Sequence of chain 3.A:
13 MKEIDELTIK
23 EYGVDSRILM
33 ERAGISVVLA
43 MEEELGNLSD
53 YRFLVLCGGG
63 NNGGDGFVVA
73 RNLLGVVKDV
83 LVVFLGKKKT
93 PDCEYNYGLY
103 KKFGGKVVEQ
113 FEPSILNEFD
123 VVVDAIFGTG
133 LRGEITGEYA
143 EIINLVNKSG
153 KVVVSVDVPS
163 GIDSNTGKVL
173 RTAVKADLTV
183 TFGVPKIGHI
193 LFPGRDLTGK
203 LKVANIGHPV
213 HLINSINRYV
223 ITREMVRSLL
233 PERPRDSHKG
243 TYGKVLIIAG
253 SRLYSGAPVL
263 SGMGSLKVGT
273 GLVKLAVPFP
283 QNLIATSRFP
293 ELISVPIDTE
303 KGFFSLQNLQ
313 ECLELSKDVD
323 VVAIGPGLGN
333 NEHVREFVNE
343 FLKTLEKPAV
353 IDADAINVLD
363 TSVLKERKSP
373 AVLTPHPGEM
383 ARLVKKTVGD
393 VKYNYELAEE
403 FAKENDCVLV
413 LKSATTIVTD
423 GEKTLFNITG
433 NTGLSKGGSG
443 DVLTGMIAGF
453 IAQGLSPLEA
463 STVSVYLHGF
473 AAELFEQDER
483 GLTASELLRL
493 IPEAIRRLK

The small molecule below binds the protein below.
Small molecule (SMILES): CC(C)C[C@H](NC(=O)[C@H](CC1=c2ccccc2=NC1)NC(=O)[C@H](C)N)C(=O)N[C@@H](Cc1ccccc1)C(=O)N[C@@H](CCC(=O)O)C(=O)N[C@@H](C)C=O

Sequence of chain 7.A:
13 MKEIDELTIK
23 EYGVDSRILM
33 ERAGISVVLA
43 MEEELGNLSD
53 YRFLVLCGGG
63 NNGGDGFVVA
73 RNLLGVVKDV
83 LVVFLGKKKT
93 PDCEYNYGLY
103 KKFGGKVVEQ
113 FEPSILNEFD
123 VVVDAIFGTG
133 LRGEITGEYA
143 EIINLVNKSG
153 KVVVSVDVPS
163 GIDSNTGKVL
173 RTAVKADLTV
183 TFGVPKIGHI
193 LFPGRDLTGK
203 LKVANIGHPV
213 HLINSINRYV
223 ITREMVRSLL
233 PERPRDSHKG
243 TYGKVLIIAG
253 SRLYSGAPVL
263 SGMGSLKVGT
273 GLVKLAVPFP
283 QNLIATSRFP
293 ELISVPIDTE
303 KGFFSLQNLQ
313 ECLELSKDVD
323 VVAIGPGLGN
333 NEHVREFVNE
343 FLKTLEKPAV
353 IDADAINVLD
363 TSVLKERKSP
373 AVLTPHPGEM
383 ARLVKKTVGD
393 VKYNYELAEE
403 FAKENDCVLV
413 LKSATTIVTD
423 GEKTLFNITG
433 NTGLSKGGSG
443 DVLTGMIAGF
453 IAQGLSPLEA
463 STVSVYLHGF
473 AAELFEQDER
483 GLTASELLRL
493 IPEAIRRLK

Binding-site contacts:
Ligand atom C contacts residue GLU44 of chain 3.A at 3.8 Å.
Ligand atom CE3 contacts residue LEU41 of chain 3.A at 3.9 Å (hydrophobic).
Ligand atom CA contacts residue GLU44 of chain 3.A at 3.9 Å.
Ligand atom CE2 contacts residue VAL40 of chain 3.A at 3.7 Å (hydrophobic).
Ligand atom CG contacts residue VAL40 of chain 3.A at 3.8 Å (hydrophobic).
Ligand atom NE1 contacts residue ASN74 of chain 3.A at 3.0 Å (h-bond).
Ligand atom CD2 contacts residue LEU41 of chain 7.A at 3.4 Å (hydrophobic).
Ligand atom O contacts residue VAL205 of chain 7.A at 2.9 Å (h-bond).
Ligand atom CD2 contacts residue VAL40 of chain 3.A at 3.6 Å (hydrophobic).
Ligand atom CB contacts residue GLU44 of chain 3.A at 3.5 Å.
Ligand atom CA contacts residue VAL205 of chain 7.A at 3.9 Å (hydrophobic).
Ligand atom N contacts residue GLU44 of chain 3.A at 2.9 Å (salt-bridge).
Ligand atom CZ2 contacts residue ASN74 of chain 3.A at 3.5 Å.
Ligand atom N contacts residue VAL205 of chain 7.A at 2.8 Å (h-bond).
Ligand atom CZ2 contacts residue ARG34 of chain 7.A at 3.7 Å.
Ligand atom O contacts residue ASN207 of chain 7.A at 3.2 Å (h-bond).
Ligand atom C contacts residue VAL205 of chain 7.A at 3.4 Å (hydrophobic).
Ligand atom CA contacts residue GLU44 of chain 3.A at 3.8 Å.
Ligand atom CD1 contacts residue VAL40 of chain 3.A at 3.9 Å (hydrophobic).
Ligand atom O contacts residue ASN207 of chain 7.A at 2.8 Å (h-bond).
Ligand atom CZ contacts residue SER38 of chain 7.A at 3.5 Å.
Ligand atom CZ2 contacts residue ASN207 of chain 7.A at 3.7 Å.
Ligand atom CE2 contacts residue GLU45 of chain 7.A at 3.8 Å.
Ligand atom O contacts residue ALA206 of chain 7.A at 3.2 Å.
Ligand atom CH2 contacts residue ARG34 of chain 7.A at 3.5 Å.
Ligand atom CA contacts residue VAL205 of chain 7.A at 3.2 Å (hydrophobic).
Ligand atom CD1 contacts residue SER38 of chain 7.A at 3.8 Å.
Ligand atom NE1 contacts residue ASN207 of chain 7.A at 3.5 Å (h-bond).
Ligand atom CD2 contacts residue GLU45 of chain 7.A at 3.7 Å.
Ligand atom O contacts residue VAL205 of chain 7.A at 3.5 Å (h-bond).
Ligand atom CD1 contacts residue ASN207 of chain 7.A at 3.5 Å.
Ligand atom CE1 contacts residue ALA42 of chain 7.A at 3.9 Å (hydrophobic).
Ligand atom CE1 contacts residue SER38 of chain 7.A at 3.9 Å.
Ligand atom NE1 contacts residue VAL40 of chain 3.A at 3.9 Å.
Ligand atom CZ contacts residue ALA42 of chain 7.A at 3.6 Å (hydrophobic).
Ligand atom CH2 contacts residue ILE37 of chain 3.A at 3.9 Å (hydrophobic).
Ligand atom O contacts residue LYS204 of chain 7.A at 3.8 Å.
Ligand atom CE2 contacts residue ASN207 of chain 7.A at 3.5 Å.
Ligand atom CD1 contacts residue ASN74 of chain 3.A at 3.9 Å.
Ligand atom N contacts residue GLU44 of chain 3.A at 3.1 Å (salt-bridge).